Sequence of chain 2.C:
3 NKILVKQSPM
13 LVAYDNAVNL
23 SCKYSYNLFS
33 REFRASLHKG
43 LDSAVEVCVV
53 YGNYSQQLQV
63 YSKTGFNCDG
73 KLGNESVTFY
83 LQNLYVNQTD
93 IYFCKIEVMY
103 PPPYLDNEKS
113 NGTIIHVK

Binding-site contacts:
Ligand atom C7 contacts residue ASN21 of chain 2.C at 3.3 Å.
Ligand atom C3 contacts residue TYR82 of chain 2.C at 4.0 Å (hydrophobic).
Ligand atom C5 contacts residue ASN21 of chain 2.C at 3.7 Å.
Ligand atom N2 contacts residue ASN21 of chain 2.C at 3.0 Å (h-bond).
Ligand atom C3 contacts residue ASN21 of chain 2.C at 3.8 Å.
Ligand atom C1 contacts residue TYR82 of chain 2.C at 4.0 Å (hydrophobic).
Ligand atom N2 contacts residue TYR82 of chain 2.C at 3.9 Å.
Ligand atom C8 contacts residue TYR16 of chain 2.C at 3.9 Å (hydrophobic).
Ligand atom O7 contacts residue ASN21 of chain 2.C at 3.4 Å (h-bond).
Ligand atom C8 contacts residue ASN21 of chain 2.C at 4.5 Å.
Ligand atom O7 contacts residue ALA19 of chain 2.C at 3.8 Å.
Ligand atom C4 contacts residue ASN21 of chain 2.C at 4.2 Å.
Ligand atom C1 contacts residue ASN21 of chain 2.C at 1.4 Å.
Ligand atom C2 contacts residue TYR82 of chain 2.C at 4.4 Å (hydrophobic).
Ligand atom O7 contacts residue VAL20 of chain 2.C at 3.3 Å.
Ligand atom C2 contacts residue ASN21 of chain 2.C at 2.5 Å.
Ligand atom O5 contacts residue ASN21 of chain 2.C at 2.4 Å (h-bond).
Ligand atom C5 contacts residue TYR82 of chain 2.C at 4.1 Å (hydrophobic).
Ligand atom C7 contacts residue VAL20 of chain 2.C at 4.5 Å (hydrophobic).
Ligand atom O6 contacts residue LYS73 of chain 2.C at 4.2 Å.

A small-molecule ligand and the protein it binds are described below.
Small molecule (SMILES): CC(=O)N[C@@H]1[C@@H](O)[C@H](O)[C@@H](CO)O[C@H]1O